A small-molecule ligand and the protein it binds are described below.
Small molecule (SMILES): CC(C)(C)OC(=O)Nc1cccnc1C(=O)Nc1nccs1

Sequence of chain 1.A:
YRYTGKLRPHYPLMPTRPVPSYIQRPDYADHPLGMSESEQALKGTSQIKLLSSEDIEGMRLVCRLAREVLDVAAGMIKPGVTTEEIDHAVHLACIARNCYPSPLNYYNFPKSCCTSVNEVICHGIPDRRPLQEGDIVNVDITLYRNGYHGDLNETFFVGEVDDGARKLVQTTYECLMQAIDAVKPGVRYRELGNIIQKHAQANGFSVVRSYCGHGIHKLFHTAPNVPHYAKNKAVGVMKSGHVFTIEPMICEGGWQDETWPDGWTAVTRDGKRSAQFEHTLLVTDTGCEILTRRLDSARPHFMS

Binding-site contacts:
Ligand atom N2 contacts residue CO1 of chain 1.D at 2.1 Å.
Ligand atom C11 contacts residue TYR131 of chain 1.A at 3.9 Å (hydrophobic).
Ligand atom N3 contacts residue HIS246 of chain 1.A at 3.5 Å (h-bond).
Ligand atom C14 contacts residue TYR131 of chain 1.A at 3.7 Å (hydrophobic).
Ligand atom O3 contacts residue TYR131 of chain 1.A at 3.6 Å (h-bond).
Ligand atom C10 contacts residue HIS246 of chain 1.A at 3.9 Å.
Ligand atom N4 contacts residue HIS246 of chain 1.A at 3.6 Å.
Ligand atom C4 contacts residue CO1 of chain 1.D at 2.9 Å.
Ligand atom S contacts residue TRP289 of chain 1.A at 3.5 Å.
Ligand atom C4 contacts residue HIS148 of chain 1.A at 3.5 Å.
Ligand atom C5 contacts residue HIS148 of chain 1.A at 3.7 Å.
Ligand atom C6 contacts residue CYS237 of chain 1.A at 4.0 Å (hydrophobic).
Ligand atom N2 contacts residue HIS246 of chain 1.A at 3.8 Å.
Ligand atom C1 contacts residue PRO128 of chain 1.A at 3.8 Å (hydrophobic).
Ligand atom O1 contacts residue HIS246 of chain 1.A at 3.3 Å.
Ligand atom C2 contacts residue PRO128 of chain 1.A at 3.6 Å (hydrophobic).
Ligand atom C14 contacts residue GLU64 of chain 1.A at 3.7 Å.
Ligand atom N1 contacts residue HIS148 of chain 1.A at 3.8 Å.
Ligand atom N1 contacts residue CYS139 of chain 1.A at 3.7 Å.
Ligand atom C12 contacts residue TYR132 of chain 1.A at 3.5 Å (hydrophobic).
Ligand atom O1 contacts residue TYR131 of chain 1.A at 3.4 Å.
Ligand atom C6 contacts residue CO1 of chain 1.D at 3.0 Å.
Ligand atom C9 contacts residue HIS246 of chain 1.A at 3.5 Å.
Ligand atom C4 contacts residue HIS246 of chain 1.A at 3.3 Å.
Ligand atom N3 contacts residue HIS148 of chain 1.A at 3.1 Å (h-bond).
Ligand atom C5 contacts residue CO1 of chain 1.D at 2.9 Å.
Ligand atom C7 contacts residue CYS237 of chain 1.A at 3.5 Å (hydrophobic).
Ligand atom S contacts residue TYR131 of chain 1.A at 3.4 Å.
Ligand atom C5 contacts residue HIS246 of chain 1.A at 3.2 Å.
Ligand atom C3 contacts residue HIS148 of chain 1.A at 3.4 Å.
Ligand atom O2 contacts residue HIS246 of chain 1.A at 4.1 Å.
Ligand atom C2 contacts residue CYS139 of chain 1.A at 3.5 Å (hydrophobic).
Ligand atom C3 contacts residue CO1 of chain 1.D at 3.0 Å.
Ligand atom N1 contacts residue CO1 of chain 1.D at 3.2 Å.
Ligand atom C8 contacts residue HIS246 of chain 1.A at 3.7 Å.
Ligand atom C12 contacts residue TYR131 of chain 1.A at 3.6 Å (hydrophobic).
Ligand atom N3 contacts residue CO1 of chain 1.D at 2.1 Å.
Ligand atom C6 contacts residue HIS148 of chain 1.A at 4.0 Å.
Ligand atom C1 contacts residue PHE134 of chain 1.A at 3.9 Å (hydrophobic).
Ligand atom N2 contacts residue HIS148 of chain 1.A at 2.7 Å (h-bond).